Binding-site contacts:
Ligand atom C3B contacts residue THR16 of chain 1.EC at 1.7 Å.
Ligand atom O1A contacts residue LYS18 of chain 1.EC at 1.4 Å (salt-bridge).
Ligand atom C4 contacts residue LYS20 of chain 1.EC at 2.1 Å.
Ligand atom O3G contacts residue LYS18 of chain 1.EC at 2.1 Å (salt-bridge).
Ligand atom O1B contacts residue THR16 of chain 1.EC at 1.6 Å (h-bond).
Ligand atom N3 contacts residue LYS20 of chain 1.EC at 2.2 Å (salt-bridge).
Ligand atom O3G contacts residue PRO78 of chain 1.EC at 2.1 Å (h-bond).
Ligand atom PB contacts residue THR16 of chain 1.EC at 1.7 Å.
Ligand atom C3B contacts residue GLY17 of chain 1.EC at 1.6 Å.
Ligand atom PA contacts residue LYS18 of chain 1.EC at 0.8 Å.
Ligand atom O6 contacts residue ALA199 of chain 1.EC at 1.7 Å.
Ligand atom O2B contacts residue THR19 of chain 1.EC at 1.6 Å (h-bond).
Ligand atom O6 contacts residue VAL200 of chain 1.EC at 2.1 Å (h-bond).
Ligand atom O2A contacts residue LYS18 of chain 1.EC at 1.9 Å (salt-bridge).
Ligand atom O3A contacts residue LYS18 of chain 1.EC at 1.1 Å (salt-bridge).
Ligand atom O2G contacts residue PRO78 of chain 1.EC at 1.8 Å (h-bond).
Ligand atom C8 contacts residue LYS20 of chain 1.EC at 1.9 Å.
Ligand atom O4' contacts residue LYS20 of chain 1.EC at 1.0 Å.
Ligand atom O1G contacts residue GLY17 of chain 1.EC at 0.9 Å.
Ligand atom N9 contacts residue LYS20 of chain 1.EC at 1.0 Å.
Ligand atom O2A contacts residue LYS20 of chain 1.EC at 2.1 Å (salt-bridge).
Ligand atom O2' contacts residue LYS20 of chain 1.EC at 2.1 Å.
Ligand atom C5' contacts residue THR16 of chain 1.EC at 1.7 Å.
Ligand atom PB contacts residue LYS18 of chain 1.EC at 1.8 Å.
Ligand atom O1B contacts residue THR19 of chain 1.EC at 2.3 Å (h-bond).
Ligand atom C2 contacts residue VAL200 of chain 1.EC at 1.9 Å (hydrophobic).
Ligand atom PG contacts residue GLY17 of chain 1.EC at 0.9 Å.
Ligand atom C2' contacts residue LYS20 of chain 1.EC at 1.5 Å.
Ligand atom O3G contacts residue GLY17 of chain 1.EC at 0.7 Å (h-bond).
Ligand atom O2B contacts residue LYS18 of chain 1.EC at 1.2 Å.
Ligand atom N2 contacts residue VAL200 of chain 1.EC at 1.6 Å.
Ligand atom C1' contacts residue LYS20 of chain 1.EC at 0.5 Å.
Ligand atom C3B contacts residue LYS18 of chain 1.EC at 1.4 Å.
Ligand atom C4' contacts residue LYS20 of chain 1.EC at 2.1 Å.
Ligand atom C6 contacts residue LYS131 of chain 1.EC at 2.2 Å.
Ligand atom C6 contacts residue ALA199 of chain 1.EC at 2.2 Å (hydrophobic).
Ligand atom O2G contacts residue GLY17 of chain 1.EC at 2.2 Å.
Ligand atom O3A contacts residue THR16 of chain 1.EC at 2.2 Å.
Ligand atom N1 contacts residue VAL200 of chain 1.EC at 1.7 Å.
Ligand atom O2A contacts residue THR19 of chain 1.EC at 1.8 Å.

Sequence of chain 1.EC:
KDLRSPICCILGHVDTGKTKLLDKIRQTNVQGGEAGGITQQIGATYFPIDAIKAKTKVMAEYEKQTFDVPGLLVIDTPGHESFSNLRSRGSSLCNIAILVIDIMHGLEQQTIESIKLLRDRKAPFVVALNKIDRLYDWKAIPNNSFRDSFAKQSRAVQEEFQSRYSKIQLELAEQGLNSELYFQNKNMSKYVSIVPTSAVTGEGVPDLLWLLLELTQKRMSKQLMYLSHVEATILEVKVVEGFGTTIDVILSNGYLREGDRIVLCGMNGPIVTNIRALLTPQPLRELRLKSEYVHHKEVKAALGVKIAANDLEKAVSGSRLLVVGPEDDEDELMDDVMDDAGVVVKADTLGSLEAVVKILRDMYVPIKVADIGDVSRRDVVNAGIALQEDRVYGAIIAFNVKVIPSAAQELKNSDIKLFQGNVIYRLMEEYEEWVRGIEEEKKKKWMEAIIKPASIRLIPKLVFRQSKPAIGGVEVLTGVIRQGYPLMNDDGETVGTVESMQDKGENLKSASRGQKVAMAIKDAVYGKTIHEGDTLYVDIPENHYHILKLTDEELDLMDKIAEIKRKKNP

A small-molecule ligand and the protein it binds are described below.
Small molecule (SMILES): Nc1nc2c(ncn2[C@@H]2O[C@H](CO[P](=O)(O)O[P](=O)(O)CP(=O)(O)O)[C@@H](O)[C@H]2O)c(=O)[nH]1